The small molecule below binds the protein below.
Small molecule (SMILES): CC(C)C[C@@H](C=O)NC(=O)[C@H](CC(C)C)NC(=O)[C@H](CCCN=C(N)N)NC(=O)CN

Sequence of chain 7.A:
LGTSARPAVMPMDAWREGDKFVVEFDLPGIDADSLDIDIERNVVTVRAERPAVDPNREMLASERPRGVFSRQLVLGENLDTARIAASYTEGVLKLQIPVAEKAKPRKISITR

Binding-site contacts:
Ligand atom CZ contacts residue VAL61 of chain 7.A at 4.0 Å (hydrophobic).
Ligand atom CA contacts residue VAL117 of chain 9.A at 4.0 Å (hydrophobic).
Ligand atom NH2 contacts residue GLY94 of chain 9.A at 3.5 Å.
Ligand atom C contacts residue VAL92 of chain 9.A at 3.5 Å (hydrophobic).
Ligand atom CD1 contacts residue LEU91 of chain 9.A at 3.8 Å (hydrophobic).
Ligand atom NH2 contacts residue VAL61 of chain 7.A at 3.9 Å.
Ligand atom O contacts residue PHE39 of chain 9.A at 4.1 Å.
Ligand atom O contacts residue GLY94 of chain 9.A at 2.9 Å (h-bond).
Ligand atom CA contacts residue LEU97 of chain 9.A at 4.0 Å (hydrophobic).
Ligand atom CB contacts residue GLY94 of chain 9.A at 3.9 Å.
Ligand atom O contacts residue LEU97 of chain 9.A at 3.7 Å.
Ligand atom C contacts residue GLY94 of chain 9.A at 3.6 Å.
Ligand atom CB contacts residue PHE39 of chain 9.A at 3.9 Å (hydrophobic).
Ligand atom CG contacts residue GLN90 of chain 7.A at 4.2 Å.
Ligand atom CA contacts residue GLN90 of chain 7.A at 3.3 Å.
Ligand atom CZ contacts residue GLY94 of chain 9.A at 3.9 Å.
Ligand atom CD contacts residue GLN90 of chain 7.A at 4.1 Å.
Ligand atom NE contacts residue GLU58 of chain 7.A at 4.2 Å.
Ligand atom CB contacts residue VAL92 of chain 9.A at 3.8 Å (hydrophobic).
Ligand atom CZ contacts residue GLU58 of chain 7.A at 3.5 Å.
Ligand atom CD2 contacts residue VAL92 of chain 9.A at 3.9 Å (hydrophobic).
Ligand atom CD1 contacts residue GLN90 of chain 7.A at 3.6 Å.
Ligand atom O contacts residue VAL92 of chain 9.A at 4.2 Å.
Ligand atom NE contacts residue GLY94 of chain 9.A at 3.9 Å.
Ligand atom CA contacts residue PHE39 of chain 9.A at 3.6 Å (hydrophobic).
Ligand atom N contacts residue VAL92 of chain 9.A at 2.8 Å (h-bond).
Ligand atom CA contacts residue VAL92 of chain 9.A at 3.2 Å (hydrophobic).
Ligand atom C contacts residue PHE39 of chain 9.A at 4.0 Å (hydrophobic).
Ligand atom N contacts residue VAL117 of chain 9.A at 3.5 Å.
Ligand atom NH1 contacts residue VAL61 of chain 7.A at 4.1 Å.
Ligand atom CG contacts residue VAL92 of chain 9.A at 4.1 Å (hydrophobic).
Ligand atom CD2 contacts residue VAL92 of chain 7.A at 4.0 Å (hydrophobic).
Ligand atom O contacts residue LEU78 of chain 12.A at 3.0 Å.
Ligand atom C contacts residue LEU78 of chain 12.A at 4.0 Å (hydrophobic).
Ligand atom CB contacts residue GLN90 of chain 7.A at 3.5 Å.
Ligand atom NH1 contacts residue GLN90 of chain 7.A at 3.2 Å (h-bond).
Ligand atom NH2 contacts residue GLU58 of chain 7.A at 2.2 Å (salt-bridge).
Ligand atom O contacts residue LEU93 of chain 9.A at 3.6 Å.
Ligand atom C contacts residue GLN90 of chain 7.A at 3.9 Å.
Ligand atom O contacts residue GLN90 of chain 7.A at 3.1 Å (h-bond).

Sequence of chain 9.A:
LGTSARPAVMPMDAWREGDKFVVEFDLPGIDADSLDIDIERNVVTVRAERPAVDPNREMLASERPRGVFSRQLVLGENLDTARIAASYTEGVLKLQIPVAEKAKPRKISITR

Sequence of chain 12.A:
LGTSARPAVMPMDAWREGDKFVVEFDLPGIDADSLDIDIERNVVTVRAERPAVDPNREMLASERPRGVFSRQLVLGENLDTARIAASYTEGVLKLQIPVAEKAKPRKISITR